Sequence of chain 1.A:
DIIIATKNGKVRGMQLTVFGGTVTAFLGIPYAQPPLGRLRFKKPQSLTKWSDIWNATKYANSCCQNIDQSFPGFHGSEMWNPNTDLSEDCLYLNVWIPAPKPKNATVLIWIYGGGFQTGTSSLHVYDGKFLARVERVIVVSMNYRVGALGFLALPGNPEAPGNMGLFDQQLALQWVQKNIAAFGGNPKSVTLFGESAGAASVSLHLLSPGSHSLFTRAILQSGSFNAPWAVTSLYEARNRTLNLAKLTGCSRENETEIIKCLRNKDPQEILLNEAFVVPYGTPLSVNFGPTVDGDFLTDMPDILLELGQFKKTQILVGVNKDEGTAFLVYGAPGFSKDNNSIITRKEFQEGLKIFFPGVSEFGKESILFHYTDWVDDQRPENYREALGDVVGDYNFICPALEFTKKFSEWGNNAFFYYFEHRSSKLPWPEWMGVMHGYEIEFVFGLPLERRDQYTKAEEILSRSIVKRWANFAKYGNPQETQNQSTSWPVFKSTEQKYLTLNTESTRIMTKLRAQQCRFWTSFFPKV

Binding-site contacts:
Ligand atom C1 contacts residue ASN57 of chain 1.A at 1.5 Å.
Ligand atom C6 contacts residue ARG14 of chain 1.A at 4.0 Å.
Ligand atom C1 contacts residue ARG14 of chain 1.A at 3.5 Å.
Ligand atom C5 contacts residue ARG14 of chain 1.A at 3.5 Å.
Ligand atom C4 contacts residue ASN57 of chain 1.A at 4.3 Å.
Ligand atom O5 contacts residue ARG14 of chain 1.A at 3.4 Å (salt-bridge).
Ligand atom C5 contacts residue ASN57 of chain 1.A at 3.7 Å.
Ligand atom C2 contacts residue ASN57 of chain 1.A at 2.5 Å.
Ligand atom O7 contacts residue ASN57 of chain 1.A at 3.2 Å (h-bond).
Ligand atom N2 contacts residue ASN57 of chain 1.A at 3.0 Å (h-bond).
Ligand atom O5 contacts residue ASN57 of chain 1.A at 2.5 Å (h-bond).
Ligand atom C3 contacts residue ASN57 of chain 1.A at 3.9 Å.
Ligand atom C8 contacts residue ASN57 of chain 1.A at 4.4 Å.
Ligand atom C7 contacts residue ASN57 of chain 1.A at 3.2 Å.

This protein binds this small molecule.
Small molecule (SMILES): CC(=O)N[C@H]1CO[C@H](CO[C@@H]2O[C@@H](C)[C@@H](O)[C@@H](O)[C@@H]2O)[C@@H](O)[C@@H]1O